Binding-site contacts:
Ligand atom C9 contacts residue LEU216 of chain 1.A at 3.7 Å (hydrophobic).
Ligand atom C3 contacts residue ALA52 of chain 1.A at 3.7 Å (hydrophobic).
Ligand atom C10 contacts residue ASN86 of chain 1.A at 3.0 Å.
Ligand atom C22 contacts residue VAL122 of chain 1.A at 3.8 Å (hydrophobic).
Ligand atom C11 contacts residue LEU89 of chain 1.A at 3.7 Å (hydrophobic).
Ligand atom C1 contacts residue PHE93 of chain 1.A at 3.7 Å (hydrophobic).
Ligand atom O7 contacts residue LEU106 of chain 1.A at 3.2 Å.
Ligand atom C11 contacts residue TRP85 of chain 1.A at 3.8 Å (hydrophobic).
Ligand atom O7 contacts residue ARG96 of chain 1.A at 3.8 Å.
Ligand atom C6 contacts residue ALA107 of chain 1.A at 3.4 Å (hydrophobic).
Ligand atom O1 contacts residue ALA107 of chain 1.A at 3.3 Å.
Ligand atom C4 contacts residue PHE93 of chain 1.A at 3.8 Å (hydrophobic).
Ligand atom C4 contacts residue LEU106 of chain 1.A at 3.9 Å (hydrophobic).
Ligand atom C5 contacts residue PHE93 of chain 1.A at 3.6 Å (hydrophobic).
Ligand atom C2 contacts residue ALA52 of chain 1.A at 3.6 Å (hydrophobic).
Ligand atom O1 contacts residue PHE93 of chain 1.A at 3.8 Å.
Ligand atom O7 contacts residue ALA107 of chain 1.A at 2.5 Å (h-bond).
Ligand atom O7 contacts residue ALA51 of chain 1.A at 3.7 Å.
Ligand atom C22 contacts residue ILE125 of chain 1.A at 3.7 Å (hydrophobic).
Ligand atom O contacts residue LEU89 of chain 1.A at 3.3 Å.
Ligand atom C10 contacts residue TRP85 of chain 1.A at 3.8 Å (hydrophobic).
Ligand atom O1 contacts residue GLN55 of chain 1.A at 3.3 Å.
Ligand atom C18 contacts residue HIS215 of chain 1.A at 3.6 Å.
Ligand atom O1 contacts residue ARG96 of chain 1.A at 3.0 Å (salt-bridge).
Ligand atom C6 contacts residue ARG96 of chain 1.A at 3.6 Å.
Ligand atom C16 contacts residue VAL122 of chain 1.A at 3.9 Å (hydrophobic).
Ligand atom C1 contacts residue ALA52 of chain 1.A at 3.6 Å (hydrophobic).
Ligand atom O contacts residue ALA52 of chain 1.A at 3.6 Å.
Ligand atom C contacts residue ILE48 of chain 1.A at 3.8 Å (hydrophobic).
Ligand atom C13 contacts residue ILE48 of chain 1.A at 3.6 Å (hydrophobic).
Ligand atom C contacts residue PHE93 of chain 1.A at 3.9 Å (hydrophobic).
Ligand atom C23 contacts residue ILE125 of chain 1.A at 3.8 Å (hydrophobic).
Ligand atom C25 contacts residue PHE93 of chain 1.A at 3.7 Å (hydrophobic).
Ligand atom C12 contacts residue ILE48 of chain 1.A at 3.6 Å (hydrophobic).
Ligand atom C21 contacts residue PHE126 of chain 1.A at 3.6 Å (hydrophobic).
Ligand atom C6 contacts residue PHE93 of chain 1.A at 3.9 Å (hydrophobic).
Ligand atom C6 contacts residue GLN55 of chain 1.A at 3.6 Å.
Ligand atom C4 contacts residue ALA52 of chain 1.A at 3.9 Å (hydrophobic).
Ligand atom C2 contacts residue LEU89 of chain 1.A at 3.9 Å (hydrophobic).
Ligand atom C contacts residue ALA52 of chain 1.A at 3.7 Å (hydrophobic).

The small molecule below binds the protein below.
Small molecule (SMILES): CC1(C)CCC(C)(C)c2cc(C3=CC=CC4OC(/C=C/C(=O)O)CC34)ccc21

Sequence of chain 1.A:
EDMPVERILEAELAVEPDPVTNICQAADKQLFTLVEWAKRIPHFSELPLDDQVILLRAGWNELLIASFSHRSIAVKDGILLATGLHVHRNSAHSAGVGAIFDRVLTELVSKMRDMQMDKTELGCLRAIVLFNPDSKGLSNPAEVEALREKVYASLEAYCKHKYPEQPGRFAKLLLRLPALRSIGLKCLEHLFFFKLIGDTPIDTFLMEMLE